Sequence of chain 1.A:
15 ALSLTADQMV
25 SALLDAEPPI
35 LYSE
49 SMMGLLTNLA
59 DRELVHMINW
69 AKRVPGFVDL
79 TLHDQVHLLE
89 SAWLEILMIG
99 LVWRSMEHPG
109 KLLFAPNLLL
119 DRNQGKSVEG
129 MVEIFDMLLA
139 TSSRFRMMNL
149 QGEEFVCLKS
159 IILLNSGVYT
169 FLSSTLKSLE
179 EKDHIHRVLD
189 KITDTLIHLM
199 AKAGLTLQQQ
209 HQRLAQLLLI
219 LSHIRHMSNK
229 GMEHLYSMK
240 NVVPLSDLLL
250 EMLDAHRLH

A small-molecule ligand and the protein it binds are described below.
Small molecule (SMILES): Cc1c(-c2ccc(O)cc2)n(Cc2ccc(OCCN3CCCCCC3)cc2)c2ccc(O)cc12

Binding-site contacts:
Ligand atom CAO contacts residue THR55 of chain 1.A at 3.8 Å.
Ligand atom CAS contacts residue PHE112 of chain 1.A at 3.6 Å (hydrophobic).
Ligand atom CAL contacts residue ALA58 of chain 1.A at 3.8 Å (hydrophobic).
Ligand atom CAB contacts residue ASP59 of chain 1.A at 3.7 Å.
Ligand atom CAM contacts residue ALA58 of chain 1.A at 3.9 Å (hydrophobic).
Ligand atom CAP contacts residue LEU233 of chain 1.A at 3.7 Å (hydrophobic).
Ligand atom OBC contacts residue ILE132 of chain 1.A at 3.8 Å.
Ligand atom OBC contacts residue HIS232 of chain 1.A at 2.2 Å (h-bond).
Ligand atom CAP contacts residue THR55 of chain 1.A at 3.8 Å.
Ligand atom NAF contacts residue ASP59 of chain 1.A at 3.7 Å.
Ligand atom CBD contacts residue LEU54 of chain 1.A at 3.6 Å (hydrophobic).
Ligand atom CBD contacts residue ALA58 of chain 1.A at 3.9 Å (hydrophobic).
Ligand atom CAL contacts residue LEU233 of chain 1.A at 3.7 Å (hydrophobic).
Ligand atom CBF contacts residue GLU61 of chain 1.A at 3.0 Å.
Ligand atom CAA contacts residue ASP59 of chain 1.A at 3.3 Å.
Ligand atom CAC contacts residue LEU62 of chain 1.A at 3.8 Å (hydrophobic).
Ligand atom CAK contacts residue LEU233 of chain 1.A at 3.8 Å (hydrophobic).
Ligand atom CBH contacts residue MET96 of chain 1.A at 3.8 Å (hydrophobic).
Ligand atom OBI contacts residue ARG102 of chain 1.A at 3.0 Å (salt-bridge).
Ligand atom CAQ contacts residue LEU54 of chain 1.A at 3.8 Å (hydrophobic).
Ligand atom OBC contacts residue GLY229 of chain 1.A at 3.9 Å.
Ligand atom CAV contacts residue PHE112 of chain 1.A at 3.7 Å (hydrophobic).
Ligand atom CBE contacts residue GLU61 of chain 1.A at 3.0 Å.
Ligand atom OAJ contacts residue LEU233 of chain 1.A at 3.8 Å.
Ligand atom CAD contacts residue TRP91 of chain 1.A at 3.7 Å (hydrophobic).
Ligand atom CAZ contacts residue HIS232 of chain 1.A at 3.3 Å.
Ligand atom OBI contacts residue LEU95 of chain 1.A at 3.9 Å.
Ligand atom CBG contacts residue LEU95 of chain 1.A at 3.8 Å (hydrophobic).
Ligand atom NAR contacts residue PHE112 of chain 1.A at 3.7 Å.
Ligand atom CBD contacts residue PHE112 of chain 1.A at 3.9 Å (hydrophobic).
Ligand atom OBI contacts residue GLU61 of chain 1.A at 2.3 Å (salt-bridge).
Ligand atom CBA contacts residue HIS232 of chain 1.A at 3.8 Å.
Ligand atom CAY contacts residue LEU233 of chain 1.A at 3.8 Å (hydrophobic).
Ligand atom CAT contacts residue PHE112 of chain 1.A at 3.6 Å (hydrophobic).
Ligand atom CBF contacts residue ARG102 of chain 1.A at 3.8 Å.
Ligand atom CBE contacts residue LEU57 of chain 1.A at 3.8 Å (hydrophobic).
Ligand atom CAU contacts residue PHE112 of chain 1.A at 3.7 Å (hydrophobic).
Ligand atom CBH contacts residue LEU99 of chain 1.A at 3.8 Å (hydrophobic).
Ligand atom CAG contacts residue ASP59 of chain 1.A at 2.6 Å.
Ligand atom OAJ contacts residue TRP91 of chain 1.A at 3.9 Å.